This small molecule binds to this protein.
Small molecule (SMILES): CC(=O)N[C@@H]1[C@@H](O)[C@H](O)[C@@H](CO)O[C@H]1O

Binding-site contacts:
Ligand atom O6 contacts residue ASN318 of chain 48.H at 2.6 Å (h-bond).
Ligand atom C6 contacts residue ASN318 of chain 48.H at 3.2 Å.
Ligand atom O6 contacts residue SER284 of chain 48.H at 2.6 Å (h-bond).
Ligand atom C6 contacts residue SER284 of chain 48.H at 3.5 Å.

Sequence of chain 48.H:
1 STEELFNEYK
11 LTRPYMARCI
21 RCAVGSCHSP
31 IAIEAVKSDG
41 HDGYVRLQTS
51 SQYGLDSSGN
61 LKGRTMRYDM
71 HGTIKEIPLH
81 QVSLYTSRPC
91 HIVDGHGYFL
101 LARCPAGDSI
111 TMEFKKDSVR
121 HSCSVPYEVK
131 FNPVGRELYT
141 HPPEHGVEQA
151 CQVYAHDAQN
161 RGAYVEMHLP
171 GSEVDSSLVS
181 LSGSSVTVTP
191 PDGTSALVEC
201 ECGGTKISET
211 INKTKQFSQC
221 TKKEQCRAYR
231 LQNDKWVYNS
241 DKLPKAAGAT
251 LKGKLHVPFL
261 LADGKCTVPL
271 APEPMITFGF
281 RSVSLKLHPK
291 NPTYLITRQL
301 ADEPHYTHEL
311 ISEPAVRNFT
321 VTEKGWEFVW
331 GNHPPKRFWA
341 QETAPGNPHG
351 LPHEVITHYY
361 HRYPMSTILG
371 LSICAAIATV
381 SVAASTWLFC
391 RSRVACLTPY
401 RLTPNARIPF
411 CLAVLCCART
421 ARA